This protein binds this small molecule.
Small molecule (SMILES): CC(=O)N[C@@H]1[C@@H](O)[C@H](O)[C@@H](CO)O[C@@H]1O

Sequence of chain 2.E:
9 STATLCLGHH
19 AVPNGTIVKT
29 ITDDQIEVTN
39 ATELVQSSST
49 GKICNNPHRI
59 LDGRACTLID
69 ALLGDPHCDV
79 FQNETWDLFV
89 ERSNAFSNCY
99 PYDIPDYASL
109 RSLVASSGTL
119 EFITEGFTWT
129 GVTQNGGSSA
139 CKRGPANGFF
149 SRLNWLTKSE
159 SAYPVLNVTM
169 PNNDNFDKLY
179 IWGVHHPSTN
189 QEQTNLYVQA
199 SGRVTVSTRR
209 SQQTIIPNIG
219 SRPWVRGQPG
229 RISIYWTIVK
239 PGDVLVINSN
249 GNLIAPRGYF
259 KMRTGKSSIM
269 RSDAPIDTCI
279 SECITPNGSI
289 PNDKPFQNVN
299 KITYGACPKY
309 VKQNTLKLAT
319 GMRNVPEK

Binding-site contacts:
Ligand atom O1 contacts residue GLU119 of chain 2.E at 4.4 Å.
Ligand atom N2 contacts residue ASN81 of chain 2.E at 3.2 Å (h-bond).
Ligand atom C8 contacts residue GLN80 of chain 2.E at 3.3 Å.
Ligand atom O6 contacts residue ILE121 of chain 2.E at 4.4 Å.
Ligand atom C7 contacts residue ASN81 of chain 2.E at 2.7 Å.
Ligand atom O1 contacts residue PHE120 of chain 2.E at 3.0 Å (h-bond).
Ligand atom O7 contacts residue ASN81 of chain 2.E at 2.8 Å (h-bond).
Ligand atom C1 contacts residue ASN81 of chain 2.E at 2.6 Å.
Ligand atom O6 contacts residue GLU119 of chain 2.E at 3.7 Å.
Ligand atom C2 contacts residue ASN81 of chain 2.E at 3.2 Å.
Ligand atom O1 contacts residue ASN81 of chain 2.E at 2.6 Å (h-bond).
Ligand atom C8 contacts residue ASN81 of chain 2.E at 3.0 Å.
Ligand atom C8 contacts residue ARG150 of chain 2.E at 3.6 Å.
Ligand atom O5 contacts residue ASN81 of chain 2.E at 3.7 Å.
Ligand atom C1 contacts residue PHE120 of chain 2.E at 4.3 Å (hydrophobic).